Sequence of chain 1.A:
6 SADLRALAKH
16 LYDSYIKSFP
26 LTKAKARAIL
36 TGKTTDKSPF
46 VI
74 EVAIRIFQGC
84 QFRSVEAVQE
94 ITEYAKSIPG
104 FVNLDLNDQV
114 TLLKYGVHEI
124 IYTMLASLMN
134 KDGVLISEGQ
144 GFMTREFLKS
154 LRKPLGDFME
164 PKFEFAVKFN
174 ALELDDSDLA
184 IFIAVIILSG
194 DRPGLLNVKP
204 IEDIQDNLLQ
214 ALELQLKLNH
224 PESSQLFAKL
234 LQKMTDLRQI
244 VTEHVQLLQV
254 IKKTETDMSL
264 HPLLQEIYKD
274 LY

Binding-site contacts:
Ligand atom OAB contacts residue HIS121 of chain 1.B at 2.9 Å (h-bond).
Ligand atom CAF contacts residue CYS83 of chain 1.B at 3.7 Å (hydrophobic).
Ligand atom OAB contacts residue SER87 of chain 1.B at 2.6 Å (h-bond).
Ligand atom OAR contacts residue HIS247 of chain 1.B at 2.9 Å (h-bond).
Ligand atom CAM contacts residue HIS247 of chain 1.B at 3.7 Å.
Ligand atom CAG contacts residue HIS264 of chain 1.B at 3.5 Å.
Ligand atom CAS contacts residue HIS121 of chain 1.B at 3.4 Å.
Ligand atom CAD contacts residue HIS264 of chain 1.B at 3.2 Å.
Ligand atom OAB contacts residue TYR271 of chain 1.A at 2.7 Å (h-bond).
Ligand atom CAO contacts residue PHE80 of chain 1.B at 3.7 Å (hydrophobic).
Ligand atom CAG contacts residue PHE80 of chain 1.B at 3.3 Å (hydrophobic).
Ligand atom CAI contacts residue CYS83 of chain 1.B at 3.6 Å (hydrophobic).
Ligand atom CAU contacts residue HIS247 of chain 1.B at 3.6 Å.
Ligand atom CAC contacts residue CYS83 of chain 1.B at 3.5 Å (hydrophobic).
Ligand atom CAK contacts residue PHE80 of chain 1.B at 3.5 Å (hydrophobic).
Ligand atom CAP contacts residue GLN268 of chain 1.B at 3.4 Å.
Ligand atom CAS contacts residue SER87 of chain 1.B at 3.4 Å.
Ligand atom CAV contacts residue PHE80 of chain 1.B at 3.6 Å (hydrophobic).
Ligand atom CAG contacts residue LEU263 of chain 1.B at 3.2 Å (hydrophobic).
Ligand atom CAN contacts residue GLN268 of chain 1.B at 3.3 Å.
Ligand atom CAX contacts residue HIS247 of chain 1.B at 3.7 Å.
Ligand atom CAH contacts residue GLN81 of chain 1.B at 3.6 Å.
Ligand atom CAW contacts residue PHE80 of chain 1.B at 3.7 Å (hydrophobic).
Ligand atom CAS contacts residue TYR271 of chain 1.A at 3.7 Å (hydrophobic).
Ligand atom CAM contacts residue PHE161 of chain 1.B at 3.5 Å (hydrophobic).
Ligand atom CAI contacts residue SER87 of chain 1.B at 3.7 Å.
Ligand atom CAL contacts residue PHE80 of chain 1.B at 3.4 Å (hydrophobic).
Ligand atom CAG contacts residue PRO265 of chain 1.B at 3.5 Å (hydrophobic).
Ligand atom CAJ contacts residue TYR125 of chain 1.B at 3.7 Å (hydrophobic).
Ligand atom CAQ contacts residue SER87 of chain 1.B at 3.4 Å.
Ligand atom CAS contacts residue TYR275 of chain 1.A at 3.4 Å (hydrophobic).
Ligand atom OAB contacts residue TYR275 of chain 1.A at 3.7 Å.
Ligand atom OAA contacts residue TYR275 of chain 1.A at 2.7 Å (h-bond).
Ligand atom CAP contacts residue GLN84 of chain 1.B at 3.4 Å.
Ligand atom OAA contacts residue HIS121 of chain 1.B at 3.7 Å.
Ligand atom CAQ contacts residue TYR125 of chain 1.B at 3.7 Å (hydrophobic).
Ligand atom CAX contacts residue SER87 of chain 1.B at 3.3 Å.
Ligand atom OAA contacts residue HIS247 of chain 1.B at 2.9 Å (h-bond).
Ligand atom OAA contacts residue GLN268 of chain 1.B at 3.6 Å.
Ligand atom CAS contacts residue HIS247 of chain 1.B at 3.7 Å.

A small-molecule ligand and the protein it binds are described below.
Small molecule (SMILES): O=C(O)[C@H](Cc1ccccc1)Oc1ccc(-c2ccccc2)cc1

Sequence of chain 1.B:
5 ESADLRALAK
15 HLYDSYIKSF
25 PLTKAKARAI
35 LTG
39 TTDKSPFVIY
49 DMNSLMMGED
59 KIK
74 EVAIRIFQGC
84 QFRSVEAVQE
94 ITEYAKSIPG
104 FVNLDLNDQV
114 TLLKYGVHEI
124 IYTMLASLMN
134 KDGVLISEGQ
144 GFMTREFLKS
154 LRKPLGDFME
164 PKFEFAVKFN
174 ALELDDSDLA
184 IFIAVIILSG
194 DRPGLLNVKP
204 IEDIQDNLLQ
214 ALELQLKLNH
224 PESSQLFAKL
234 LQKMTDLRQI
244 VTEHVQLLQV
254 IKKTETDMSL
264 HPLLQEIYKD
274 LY